Binding-site contacts:
Ligand atom O5' contacts residue HIS149 of chain 1.HB at 4.2 Å.
Ligand atom N3 contacts residue LYS34 of chain 1.HB at 3.3 Å (salt-bridge).
Ligand atom OP1 contacts residue ARG145 of chain 1.HB at 2.3 Å (salt-bridge).
Ligand atom OP2 contacts residue TYR237 of chain 1.EB at 2.7 Å (h-bond).
Ligand atom C2' contacts residue ARG155 of chain 1.HB at 3.1 Å.
Ligand atom P contacts residue TYR237 of chain 1.EB at 3.8 Å.
Ligand atom OP2 contacts residue ARG235 of chain 1.EB at 2.5 Å (salt-bridge).
Ligand atom C2' contacts residue LYS154 of chain 1.HB at 3.6 Å.
Ligand atom OP2 contacts residue HIS149 of chain 1.HB at 3.3 Å.
Ligand atom C7 contacts residue LEU40 of chain 1.EB at 3.5 Å (hydrophobic).
Ligand atom C2' contacts residue TYR237 of chain 1.EB at 4.0 Å (hydrophobic).
Ligand atom C2 contacts residue PHE190 of chain 1.EB at 4.2 Å (hydrophobic).
Ligand atom O4 contacts residue LYS85 of chain 1.EB at 3.2 Å (salt-bridge).
Ligand atom N6 contacts residue PHE190 of chain 1.EB at 3.5 Å.
Ligand atom C2 contacts residue LYS34 of chain 1.HB at 3.3 Å.
Ligand atom C5 contacts residue PHE190 of chain 1.EB at 3.3 Å (hydrophobic).
Ligand atom OP1 contacts residue HIS149 of chain 1.HB at 3.1 Å.
Ligand atom N7 contacts residue PHE190 of chain 1.EB at 3.5 Å.
Ligand atom O3' contacts residue SER39 of chain 1.EB at 4.1 Å.
Ligand atom C8 contacts residue PHE190 of chain 1.EB at 3.5 Å (hydrophobic).
Ligand atom OP1 contacts residue ILE42 of chain 1.EB at 4.1 Å.
Ligand atom C3' contacts residue ILE42 of chain 1.EB at 3.7 Å (hydrophobic).
Ligand atom N3 contacts residue PHE190 of chain 1.EB at 3.9 Å.
Ligand atom C2' contacts residue LEU40 of chain 1.EB at 4.0 Å (hydrophobic).
Ligand atom OP2 contacts residue ARG156 of chain 1.HB at 3.8 Å.
Ligand atom O3' contacts residue TYR237 of chain 1.EB at 3.6 Å.
Ligand atom N9 contacts residue PHE190 of chain 1.EB at 3.7 Å.
Ligand atom C1' contacts residue ARG155 of chain 1.HB at 3.6 Å.
Ligand atom P contacts residue ARG235 of chain 1.EB at 3.3 Å.
Ligand atom C4 contacts residue PHE190 of chain 1.EB at 3.4 Å (hydrophobic).
Ligand atom OP1 contacts residue VAL153 of chain 1.HB at 3.3 Å.
Ligand atom C7 contacts residue TYR237 of chain 1.EB at 4.1 Å (hydrophobic).
Ligand atom C6 contacts residue PHE190 of chain 1.EB at 3.3 Å (hydrophobic).
Ligand atom N4 contacts residue TYR113 of chain 1.HB at 3.8 Å.
Ligand atom C5' contacts residue ILE42 of chain 1.EB at 3.8 Å (hydrophobic).
Ligand atom P contacts residue HIS149 of chain 1.HB at 3.8 Å.
Ligand atom P contacts residue ARG145 of chain 1.HB at 3.7 Å.
Ligand atom O3' contacts residue VAL153 of chain 1.HB at 4.2 Å.
Ligand atom N1 contacts residue PHE190 of chain 1.EB at 3.7 Å.
Ligand atom OP1 contacts residue ARG235 of chain 1.EB at 3.1 Å (salt-bridge).

Sequence of chain 1.HB:
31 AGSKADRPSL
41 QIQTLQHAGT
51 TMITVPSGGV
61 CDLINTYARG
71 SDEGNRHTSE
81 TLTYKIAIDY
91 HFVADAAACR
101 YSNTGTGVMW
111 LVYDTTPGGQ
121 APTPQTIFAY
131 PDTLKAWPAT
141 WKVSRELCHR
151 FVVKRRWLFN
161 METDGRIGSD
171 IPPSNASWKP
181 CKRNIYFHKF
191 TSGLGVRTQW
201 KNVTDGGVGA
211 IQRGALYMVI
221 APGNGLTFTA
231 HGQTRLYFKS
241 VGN

Sequence of chain 1.EB:
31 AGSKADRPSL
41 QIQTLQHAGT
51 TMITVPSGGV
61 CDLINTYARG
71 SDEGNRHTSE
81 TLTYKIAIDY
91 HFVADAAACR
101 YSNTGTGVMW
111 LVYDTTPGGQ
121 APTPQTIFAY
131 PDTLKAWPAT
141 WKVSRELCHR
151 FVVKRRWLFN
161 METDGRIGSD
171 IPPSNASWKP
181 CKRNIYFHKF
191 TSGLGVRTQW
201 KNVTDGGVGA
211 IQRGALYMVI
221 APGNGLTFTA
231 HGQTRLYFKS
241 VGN

The small molecule below binds the protein below.
Small molecule (SMILES): Cc1cn([C@H]2C[C@H](O[P](=O)(O)OC[C@H]3O[C@@H](n4ccc(N)nc4=O)C[C@@H]3O[P](=O)(O)OC[C@H]3O[C@@H](n4ccc(N)nc4=O)C[C@@H]3O[P](=O)(O)OC[C@H]3O[C@@H](n4ccc(N)nc4=O)C[C@@H]3O[P](=O)(O)OC[C@H]3O[C@@H](n4cnc5c(N)ncnc54)C[C@@H]3O)[C@@H](CO[P](=O)(O)O[C@H]3C[C@H](n4cnc5c(N)ncnc54)O[C@@H]3CO[P](=O)(O)O[C@H]3C[C@H](n4cnc5c(N)ncnc54)O[C@@H]3CO[P](=O)(O)O[C@H]3C[C@H](n4cnc5c(N)ncnc54)O[C@@H]3CO[P](=O)(O)O[C@H]3C[C@H](n4cnc5c(N)ncnc54)O[C@@H]3COP(=O)=O)O2)c(=O)[nH]c1=O